Sequence of chain 1.E:
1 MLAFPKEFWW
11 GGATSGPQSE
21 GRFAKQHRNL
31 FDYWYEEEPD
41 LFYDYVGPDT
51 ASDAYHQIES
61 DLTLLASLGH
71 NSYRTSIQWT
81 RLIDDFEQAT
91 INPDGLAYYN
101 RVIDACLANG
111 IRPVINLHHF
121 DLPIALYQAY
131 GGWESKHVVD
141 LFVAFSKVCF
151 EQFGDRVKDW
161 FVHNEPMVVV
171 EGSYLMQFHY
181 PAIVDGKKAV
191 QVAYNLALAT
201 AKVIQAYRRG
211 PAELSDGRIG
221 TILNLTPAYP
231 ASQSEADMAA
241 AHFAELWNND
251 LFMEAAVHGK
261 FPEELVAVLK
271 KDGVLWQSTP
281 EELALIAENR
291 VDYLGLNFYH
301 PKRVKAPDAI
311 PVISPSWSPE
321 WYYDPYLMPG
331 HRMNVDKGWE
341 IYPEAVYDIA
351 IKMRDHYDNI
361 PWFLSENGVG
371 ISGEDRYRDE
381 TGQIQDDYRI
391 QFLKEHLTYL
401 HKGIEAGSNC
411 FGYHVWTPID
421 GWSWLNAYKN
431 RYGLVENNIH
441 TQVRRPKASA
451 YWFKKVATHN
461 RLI

Binding-site contacts:
Ligand atom O13 contacts residue TYR432 of chain 1.E at 2.6 Å (h-bond).
Ligand atom C7 contacts residue TRP416 of chain 1.E at 3.8 Å (hydrophobic).
Ligand atom C4 contacts residue HIS119 of chain 1.E at 4.0 Å.
Ligand atom O17 contacts residue GLU366 of chain 1.E at 2.9 Å (salt-bridge).
Ligand atom C3 contacts residue HIS119 of chain 1.E at 3.9 Å.
Ligand atom P10 contacts residue SER423 of chain 1.E at 3.8 Å.
Ligand atom O17 contacts residue ASN164 of chain 1.E at 3.3 Å (h-bond).
Ligand atom C2 contacts residue TRP416 of chain 1.E at 4.0 Å (hydrophobic).
Ligand atom O15 contacts residue TRP424 of chain 1.E at 3.7 Å.
Ligand atom O11 contacts residue LYS337 of chain 1.E at 3.7 Å.
Ligand atom O9 contacts residue TRP339 of chain 1.E at 3.6 Å.
Ligand atom O13 contacts residue SER423 of chain 1.E at 3.9 Å.
Ligand atom O12 contacts residue TRP424 of chain 1.E at 3.9 Å.
Ligand atom O16 contacts residue TRP416 of chain 1.E at 3.6 Å.
Ligand atom O16 contacts residue HIS119 of chain 1.E at 2.9 Å (h-bond).
Ligand atom C5 contacts residue GLU366 of chain 1.E at 1.4 Å.
Ligand atom P10 contacts residue LYS337 of chain 1.E at 3.8 Å.
Ligand atom O9 contacts residue TYR432 of chain 1.E at 3.4 Å (h-bond).
Ligand atom C2 contacts residue TRP424 of chain 1.E at 3.9 Å (hydrophobic).
Ligand atom O16 contacts residue TRP424 of chain 1.E at 3.0 Å (h-bond).
Ligand atom C3 contacts residue TRP424 of chain 1.E at 4.0 Å (hydrophobic).
Ligand atom C4 contacts residue GLU366 of chain 1.E at 2.4 Å.
Ligand atom C7 contacts residue GLU366 of chain 1.E at 2.9 Å.
Ligand atom O15 contacts residue SER423 of chain 1.E at 3.8 Å.
Ligand atom O14 contacts residue TYR299 of chain 1.E at 3.5 Å.
Ligand atom P10 contacts residue TYR432 of chain 1.E at 3.5 Å.
Ligand atom C3 contacts residue TRP416 of chain 1.E at 3.5 Å (hydrophobic).
Ligand atom O15 contacts residue GLN18 of chain 1.E at 3.0 Å (h-bond).
Ligand atom O12 contacts residue SER423 of chain 1.E at 2.6 Å (h-bond).
Ligand atom C6 contacts residue GLU366 of chain 1.E at 2.4 Å.
Ligand atom C3 contacts residue GLU366 of chain 1.E at 3.0 Å.
Ligand atom O16 contacts residue GLN18 of chain 1.E at 2.7 Å (h-bond).
Ligand atom C2 contacts residue GLU366 of chain 1.E at 3.5 Å.
Ligand atom C5 contacts residue TYR299 of chain 1.E at 3.9 Å (hydrophobic).
Ligand atom O17 contacts residue HIS119 of chain 1.E at 3.1 Å (h-bond).
Ligand atom O15 contacts residue TRP416 of chain 1.E at 3.4 Å (h-bond).
Ligand atom C3 contacts residue GLN18 of chain 1.E at 3.8 Å.
Ligand atom C8 contacts residue TYR432 of chain 1.E at 3.4 Å (hydrophobic).
Ligand atom O13 contacts residue LYS337 of chain 1.E at 3.0 Å (salt-bridge).
Ligand atom O14 contacts residue GLU366 of chain 1.E at 3.6 Å.

This small molecule binds to this protein.
Small molecule (SMILES): O=P(O)(O)OCC1[C@@H](O)[C@H](O)C(O)[C@@H](O)[C@@H]1O